Sequence of chain 1.B:
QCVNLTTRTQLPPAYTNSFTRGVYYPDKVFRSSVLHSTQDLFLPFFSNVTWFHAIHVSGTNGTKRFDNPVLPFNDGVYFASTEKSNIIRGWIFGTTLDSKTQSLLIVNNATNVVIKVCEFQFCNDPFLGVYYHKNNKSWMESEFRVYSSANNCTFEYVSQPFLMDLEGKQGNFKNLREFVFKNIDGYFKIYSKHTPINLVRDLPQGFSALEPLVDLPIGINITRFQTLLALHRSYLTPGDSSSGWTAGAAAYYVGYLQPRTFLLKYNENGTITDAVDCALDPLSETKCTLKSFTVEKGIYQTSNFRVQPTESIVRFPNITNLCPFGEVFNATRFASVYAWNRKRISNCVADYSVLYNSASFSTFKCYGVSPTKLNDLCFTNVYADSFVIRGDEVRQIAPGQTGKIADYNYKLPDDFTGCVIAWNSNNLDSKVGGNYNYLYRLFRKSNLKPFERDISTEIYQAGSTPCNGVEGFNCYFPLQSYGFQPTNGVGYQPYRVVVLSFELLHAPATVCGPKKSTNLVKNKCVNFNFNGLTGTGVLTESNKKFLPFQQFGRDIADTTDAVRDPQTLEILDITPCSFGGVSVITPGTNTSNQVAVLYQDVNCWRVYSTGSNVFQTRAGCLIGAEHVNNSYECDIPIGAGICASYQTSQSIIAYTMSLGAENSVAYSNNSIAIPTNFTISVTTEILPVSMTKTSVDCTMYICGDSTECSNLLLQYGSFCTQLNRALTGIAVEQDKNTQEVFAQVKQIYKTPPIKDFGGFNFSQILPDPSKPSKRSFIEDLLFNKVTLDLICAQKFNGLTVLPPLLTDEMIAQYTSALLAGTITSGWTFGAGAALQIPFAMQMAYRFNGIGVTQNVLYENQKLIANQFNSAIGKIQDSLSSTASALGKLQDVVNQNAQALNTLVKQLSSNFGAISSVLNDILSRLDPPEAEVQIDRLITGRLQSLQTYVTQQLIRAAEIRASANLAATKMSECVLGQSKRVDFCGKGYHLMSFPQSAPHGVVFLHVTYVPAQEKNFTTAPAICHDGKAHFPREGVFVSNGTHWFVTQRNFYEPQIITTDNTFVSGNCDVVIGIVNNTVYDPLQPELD

The small molecule below binds the protein below.
Small molecule (SMILES): CC(=O)N[C@H]1[C@H](O[C@H]2[C@H](O)[C@@H](NC(C)=O)CO[C@@H]2CO)O[C@H](CO)[C@@H](O)[C@@H]1O

Binding-site contacts:
Ligand atom C6 contacts residue SER834 of chain 1.B at 4.0 Å.
Ligand atom N2 contacts residue ASN832 of chain 1.B at 2.9 Å (h-bond).
Ligand atom C7 contacts residue ASN832 of chain 1.B at 3.0 Å.
Ligand atom C6 contacts residue GLN835 of chain 1.B at 4.2 Å.
Ligand atom C5 contacts residue ASN832 of chain 1.B at 3.6 Å.
Ligand atom O5 contacts residue ASN832 of chain 1.B at 2.3 Å (h-bond).
Ligand atom C3 contacts residue ASN832 of chain 1.B at 3.8 Å.
Ligand atom C4 contacts residue ASN832 of chain 1.B at 4.2 Å.
Ligand atom C2 contacts residue ASN832 of chain 1.B at 2.5 Å.
Ligand atom O5 contacts residue SER834 of chain 1.B at 3.2 Å (h-bond).
Ligand atom O7 contacts residue SER834 of chain 1.B at 4.3 Å.
Ligand atom O7 contacts residue ASN832 of chain 1.B at 2.9 Å (h-bond).
Ligand atom C8 contacts residue ASN832 of chain 1.B at 3.6 Å.
Ligand atom C5 contacts residue SER834 of chain 1.B at 3.4 Å.
Ligand atom C1 contacts residue SER834 of chain 1.B at 3.2 Å.
Ligand atom C1 contacts residue ASN832 of chain 1.B at 1.4 Å.